A small-molecule ligand and the protein it binds are described below.
Small molecule (SMILES): CC[C@H](C)[C@H](NC(=O)[C@H](CO)NC(=O)[C@H](CCCN=C(N)N)NC(=O)[C@@H](NC(=O)[C@@H]1CCCN1C(=O)[C@@H]1CCCN1C(=O)[C@H](C)N)C(C)C)C(=O)N[C@H](C=O)Cc1ccc(O)cc1

Binding-site contacts:
Ligand atom O contacts residue THR235 of chain 7.Y at 3.0 Å (h-bond).
Ligand atom CD contacts residue HIS277 of chain 7.Y at 3.9 Å.
Ligand atom N contacts residue THR235 of chain 7.Y at 3.9 Å.
Ligand atom C contacts residue THR235 of chain 7.Y at 3.6 Å.
Ligand atom CG2 contacts residue LEU286 of chain 7.Y at 3.7 Å (hydrophobic).
Ligand atom C contacts residue TYR94 of chain 7.Y at 4.0 Å (hydrophobic).
Ligand atom C contacts residue ASN227 of chain 7.Y at 3.5 Å.
Ligand atom CG2 contacts residue HIS277 of chain 7.Y at 3.3 Å.
Ligand atom CG2 contacts residue ASN281 of chain 7.Y at 3.6 Å.
Ligand atom O contacts residue HIS277 of chain 7.Y at 3.4 Å.
Ligand atom CG2 contacts residue GLU236 of chain 7.Y at 3.3 Å.
Ligand atom CD contacts residue TYR273 of chain 7.Y at 3.3 Å (hydrophobic).
Ligand atom C contacts residue THR235 of chain 7.Y at 3.6 Å.
Ligand atom CB contacts residue HIS277 of chain 7.Y at 3.7 Å.
Ligand atom CG contacts residue LYS234 of chain 7.Y at 3.3 Å.
Ligand atom CB contacts residue LEU286 of chain 7.Y at 3.9 Å (hydrophobic).
Ligand atom CB contacts residue TYR238 of chain 7.Y at 3.6 Å (hydrophobic).
Ligand atom N contacts residue TYR273 of chain 7.Y at 3.9 Å.
Ligand atom C contacts residue THR235 of chain 7.Y at 3.6 Å.
Ligand atom CB contacts residue ASP233 of chain 7.Y at 3.0 Å.
Ligand atom CG contacts residue TYR273 of chain 7.Y at 3.6 Å (hydrophobic).
Ligand atom CG contacts residue ASP233 of chain 7.Y at 3.0 Å.
Ligand atom CG1 contacts residue TYR94 of chain 7.Y at 3.8 Å (hydrophobic).
Ligand atom O contacts residue TYR94 of chain 7.Y at 2.9 Å.
Ligand atom CA contacts residue THR235 of chain 7.Y at 3.6 Å.
Ligand atom CA contacts residue ASN227 of chain 7.Y at 3.7 Å.
Ligand atom O contacts residue LEU286 of chain 7.Y at 3.2 Å.
Ligand atom N contacts residue THR235 of chain 7.Y at 3.5 Å (h-bond).
Ligand atom CG contacts residue HIS277 of chain 7.Y at 3.8 Å.
Ligand atom N contacts residue ASN227 of chain 7.Y at 3.0 Å (h-bond).
Ligand atom C contacts residue LEU286 of chain 7.Y at 3.8 Å (hydrophobic).
Ligand atom O contacts residue THR235 of chain 7.Y at 3.1 Å (h-bond).
Ligand atom CD1 contacts residue TYR91 of chain 7.Y at 3.9 Å (hydrophobic).
Ligand atom O contacts residue ASN281 of chain 7.Y at 2.6 Å (h-bond).
Ligand atom O contacts residue LYS234 of chain 7.Y at 3.6 Å.
Ligand atom CG2 contacts residue PHE278 of chain 7.Y at 3.7 Å (hydrophobic).
Ligand atom O contacts residue ASN227 of chain 7.Y at 3.6 Å.
Ligand atom CG1 contacts residue VAL280 of chain 7.Y at 4.0 Å (hydrophobic).
Ligand atom C contacts residue ASN281 of chain 7.Y at 3.8 Å.
Ligand atom CD1 contacts residue TYR94 of chain 7.Y at 3.5 Å (hydrophobic).

Sequence of chain 7.Y:
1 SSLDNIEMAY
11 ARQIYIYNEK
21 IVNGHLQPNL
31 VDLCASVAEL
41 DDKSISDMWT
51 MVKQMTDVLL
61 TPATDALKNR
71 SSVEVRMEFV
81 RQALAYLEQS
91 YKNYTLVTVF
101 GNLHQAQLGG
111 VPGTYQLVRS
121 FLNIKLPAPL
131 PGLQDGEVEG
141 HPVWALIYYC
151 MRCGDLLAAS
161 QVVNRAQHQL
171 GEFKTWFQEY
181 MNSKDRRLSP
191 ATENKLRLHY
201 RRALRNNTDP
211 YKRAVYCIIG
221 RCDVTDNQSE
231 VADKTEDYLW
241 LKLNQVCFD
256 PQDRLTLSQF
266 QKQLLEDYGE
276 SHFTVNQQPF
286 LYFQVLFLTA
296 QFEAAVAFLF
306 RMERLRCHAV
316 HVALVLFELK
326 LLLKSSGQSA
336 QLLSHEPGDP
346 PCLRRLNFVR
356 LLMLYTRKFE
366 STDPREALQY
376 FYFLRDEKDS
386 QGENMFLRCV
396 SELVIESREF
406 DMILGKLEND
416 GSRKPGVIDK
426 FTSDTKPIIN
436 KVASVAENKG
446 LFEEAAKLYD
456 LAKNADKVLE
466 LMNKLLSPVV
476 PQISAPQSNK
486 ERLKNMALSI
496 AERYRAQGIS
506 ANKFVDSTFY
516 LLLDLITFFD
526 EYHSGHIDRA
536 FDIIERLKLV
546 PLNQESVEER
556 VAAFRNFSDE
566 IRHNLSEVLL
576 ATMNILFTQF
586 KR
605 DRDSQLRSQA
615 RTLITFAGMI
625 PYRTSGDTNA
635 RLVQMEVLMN